Binding-site contacts:
Ligand atom O5 contacts residue ASN11 of chain 3.A at 2.5 Å (h-bond).
Ligand atom C3 contacts residue ASN11 of chain 3.A at 3.6 Å.
Ligand atom O3 contacts residue ASN11 of chain 3.A at 2.7 Å (h-bond).
Ligand atom C6 contacts residue ASN11 of chain 3.A at 3.2 Å.
Ligand atom C2 contacts residue ASN11 of chain 3.A at 2.7 Å.
Ligand atom N2 contacts residue ASN11 of chain 3.A at 3.8 Å.
Ligand atom O6 contacts residue ASN11 of chain 3.A at 3.3 Å (h-bond).
Ligand atom C5 contacts residue ASN11 of chain 3.A at 3.5 Å.
Ligand atom C4 contacts residue ASN11 of chain 3.A at 4.1 Å.
Ligand atom C1 contacts residue ASN11 of chain 3.A at 1.5 Å.

The protein below binds the small molecule below.
Small molecule (SMILES): CC(=O)N[C@@H]1[C@@H](O)[C@H](O)[C@@H](CO)O[C@H]1O

Sequence of chain 3.A:
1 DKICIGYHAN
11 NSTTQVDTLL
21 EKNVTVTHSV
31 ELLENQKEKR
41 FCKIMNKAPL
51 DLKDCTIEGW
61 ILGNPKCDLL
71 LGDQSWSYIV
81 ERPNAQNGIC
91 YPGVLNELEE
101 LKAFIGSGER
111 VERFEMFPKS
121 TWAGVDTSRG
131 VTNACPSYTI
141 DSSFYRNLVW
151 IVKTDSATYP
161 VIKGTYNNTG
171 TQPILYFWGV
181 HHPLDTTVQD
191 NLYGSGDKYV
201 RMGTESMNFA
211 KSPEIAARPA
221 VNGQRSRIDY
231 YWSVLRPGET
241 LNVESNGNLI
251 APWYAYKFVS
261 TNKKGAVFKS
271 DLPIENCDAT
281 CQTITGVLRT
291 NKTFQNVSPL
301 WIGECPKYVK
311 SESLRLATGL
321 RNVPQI